Sequence of chain 1.E:
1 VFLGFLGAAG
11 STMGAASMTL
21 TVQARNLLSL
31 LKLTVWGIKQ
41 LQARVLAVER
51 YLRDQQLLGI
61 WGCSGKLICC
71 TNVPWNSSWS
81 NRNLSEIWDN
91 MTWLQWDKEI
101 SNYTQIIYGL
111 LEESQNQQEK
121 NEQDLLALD

This protein binds this small molecule.
Small molecule (SMILES): CC(=O)N[C@@H]1[C@@H](O)[C@H](O)[C@@H](CO)O[C@H]1O

Binding-site contacts:
Ligand atom C1 contacts residue ASN102 of chain 1.E at 1.4 Å.
Ligand atom N2 contacts residue LYS98 of chain 1.E at 4.2 Å.
Ligand atom C7 contacts residue ASN102 of chain 1.E at 3.6 Å.
Ligand atom N2 contacts residue ASN102 of chain 1.E at 3.0 Å (h-bond).
Ligand atom C8 contacts residue LYS98 of chain 1.E at 4.4 Å.
Ligand atom O5 contacts residue ASN102 of chain 1.E at 2.4 Å (h-bond).
Ligand atom O7 contacts residue ASN102 of chain 1.E at 3.8 Å.
Ligand atom C2 contacts residue ASN102 of chain 1.E at 2.6 Å.
Ligand atom C8 contacts residue SER101 of chain 1.E at 4.5 Å.
Ligand atom C3 contacts residue ASN102 of chain 1.E at 3.9 Å.
Ligand atom C2 contacts residue GLU99 of chain 1.E at 4.4 Å.
Ligand atom C4 contacts residue ASN102 of chain 1.E at 4.3 Å.
Ligand atom C5 contacts residue ASN102 of chain 1.E at 3.7 Å.